Sequence of chain 1.A:
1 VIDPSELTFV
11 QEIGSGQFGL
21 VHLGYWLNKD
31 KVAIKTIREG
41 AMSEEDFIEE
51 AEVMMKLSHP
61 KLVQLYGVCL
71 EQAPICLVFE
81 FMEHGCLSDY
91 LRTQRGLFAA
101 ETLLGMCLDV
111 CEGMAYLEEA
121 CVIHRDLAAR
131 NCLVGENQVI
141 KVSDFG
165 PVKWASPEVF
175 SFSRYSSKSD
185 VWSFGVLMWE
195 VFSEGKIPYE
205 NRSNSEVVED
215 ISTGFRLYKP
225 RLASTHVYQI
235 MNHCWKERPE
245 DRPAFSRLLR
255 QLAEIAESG

Binding-site contacts:
Ligand atom C27 contacts residue ASP144 of chain 1.A at 3.0 Å.
Ligand atom C25 contacts residue ILE13 of chain 1.A at 3.2 Å (hydrophobic).
Ligand atom C16 contacts residue ASP144 of chain 1.A at 3.2 Å.
Ligand atom C15 contacts residue LYS35 of chain 1.A at 3.5 Å.
Ligand atom C8 contacts residue MET82 of chain 1.A at 3.5 Å (hydrophobic).
Ligand atom O6 contacts residue ASP144 of chain 1.A at 3.8 Å.
Ligand atom C7 contacts residue LEU133 of chain 1.A at 3.7 Å (hydrophobic).
Ligand atom N2 contacts residue VAL21 of chain 1.A at 3.6 Å.
Ligand atom C20 contacts residue ILE13 of chain 1.A at 3.6 Å (hydrophobic).
Ligand atom C10 contacts residue ALA33 of chain 1.A at 3.7 Å (hydrophobic).
Ligand atom C4 contacts residue PHE81 of chain 1.A at 3.6 Å (hydrophobic).
Ligand atom C13 contacts residue PHE79 of chain 1.A at 3.6 Å (hydrophobic).
Ligand atom C3 contacts residue GLY85 of chain 1.A at 3.3 Å.
Ligand atom C16 contacts residue LYS35 of chain 1.A at 3.6 Å.
Ligand atom C1 contacts residue ILE13 of chain 1.A at 3.3 Å (hydrophobic).
Ligand atom C14 contacts residue PHE79 of chain 1.A at 3.4 Å (hydrophobic).
Ligand atom C5 contacts residue ILE13 of chain 1.A at 3.7 Å (hydrophobic).
Ligand atom N3 contacts residue ILE13 of chain 1.A at 3.6 Å.
Ligand atom C9 contacts residue LEU133 of chain 1.A at 3.6 Å (hydrophobic).
Ligand atom C26 contacts residue VAL21 of chain 1.A at 3.7 Å (hydrophobic).
Ligand atom C10 contacts residue LEU133 of chain 1.A at 3.5 Å (hydrophobic).
Ligand atom C22 contacts residue ASP144 of chain 1.A at 3.6 Å.
Ligand atom C9 contacts residue ALA33 of chain 1.A at 3.5 Å (hydrophobic).
Ligand atom N1 contacts residue MET82 of chain 1.A at 3.7 Å.
Ligand atom O6 contacts residue ARG130 of chain 1.A at 3.8 Å.
Ligand atom N1 contacts residue ALA33 of chain 1.A at 3.4 Å.
Ligand atom C6 contacts residue LEU133 of chain 1.A at 3.6 Å (hydrophobic).
Ligand atom C8 contacts residue ALA33 of chain 1.A at 3.5 Å (hydrophobic).
Ligand atom N4 contacts residue ARG130 of chain 1.A at 2.5 Å (salt-bridge).
Ligand atom N1 contacts residue GLU80 of chain 1.A at 3.0 Å (salt-bridge).
Ligand atom O4 contacts residue GLY14 of chain 1.A at 3.2 Å.
Ligand atom C28 contacts residue ARG130 of chain 1.A at 3.1 Å.
Ligand atom O4 contacts residue ILE13 of chain 1.A at 3.7 Å.
Ligand atom C2 contacts residue GLY85 of chain 1.A at 3.6 Å.
Ligand atom O5 contacts residue PHE81 of chain 1.A at 3.2 Å.
Ligand atom O5 contacts residue MET82 of chain 1.A at 2.6 Å (h-bond).
Ligand atom C27 contacts residue SER143 of chain 1.A at 3.2 Å.
Ligand atom C17 contacts residue VAL21 of chain 1.A at 3.7 Å (hydrophobic).
Ligand atom C15 contacts residue ASP144 of chain 1.A at 3.0 Å.
Ligand atom C25 contacts residue GLY14 of chain 1.A at 3.7 Å.

A protein and the small-molecule ligand that binds it are described below.
Small molecule (SMILES): CN[C@@H]1C[C@H]2O[C@@](C)([C@@H]1OC)n1c3ccccc3c3c4c(c5c6ccccc6n2c5c31)C(=O)NC4